A small-molecule ligand and the protein it binds are described below.
Small molecule (SMILES): CNc1nc2c(CC[C@H]3O[C@@H](OC)[C@H](O)[C@@H]3O)c3nc(N)[nH]c(=O)c3cc2[nH]1

Binding-site contacts:
Ligand atom O14 contacts residue GLY232 of chain 2.A at 2.9 Å (h-bond).
Ligand atom N15 contacts residue MET262 of chain 2.A at 3.5 Å (h-bond).
Ligand atom C7 contacts residue ASP104 of chain 2.A at 3.4 Å.
Ligand atom C24 contacts residue ASN72 of chain 2.A at 3.6 Å.
Ligand atom C3 contacts residue TYR108 of chain 2.A at 3.4 Å (hydrophobic).
Ligand atom C11 contacts residue ASP158 of chain 2.A at 3.6 Å.
Ligand atom C11 contacts residue ASP104 of chain 2.A at 3.5 Å.
Ligand atom N18 contacts residue GLY263 of chain 2.A at 3.4 Å.
Ligand atom O14 contacts residue ASP158 of chain 2.A at 3.5 Å (salt-bridge).
Ligand atom N13 contacts residue ASP158 of chain 2.A at 2.7 Å (salt-bridge).
Ligand atom C24 contacts residue ASP104 of chain 2.A at 3.4 Å.
Ligand atom N12 contacts residue ASP104 of chain 2.A at 2.8 Å (salt-bridge).
Ligand atom C4 contacts residue TYR108 of chain 2.A at 3.3 Å (hydrophobic).
Ligand atom N15 contacts residue LEU233 of chain 2.A at 2.8 Å (h-bond).
Ligand atom O14 contacts residue GLY231 of chain 2.A at 3.4 Å.
Ligand atom C5 contacts residue TYR108 of chain 2.A at 3.5 Å (hydrophobic).
Ligand atom N12 contacts residue ASP158 of chain 2.A at 2.9 Å (salt-bridge).
Ligand atom N10 contacts residue MET262 of chain 2.A at 3.3 Å.
Ligand atom O14 contacts residue CYS160 of chain 2.A at 3.4 Å.
Ligand atom N18 contacts residue ALA234 of chain 2.A at 2.9 Å (h-bond).
Ligand atom C26 contacts residue ASN72 of chain 2.A at 3.5 Å.
Ligand atom O21 contacts residue LEU70 of chain 2.A at 3.4 Å.
Ligand atom N16 contacts residue GLY263 of chain 2.A at 3.4 Å.
Ligand atom C17 contacts residue GLY263 of chain 2.A at 3.4 Å.
Ligand atom O25 contacts residue GLN109 of chain 2.A at 3.1 Å (h-bond).
Ligand atom C7 contacts residue TYR108 of chain 2.A at 3.6 Å (hydrophobic).
Ligand atom O21 contacts residue ASN72 of chain 2.A at 3.1 Å (h-bond).
Ligand atom O21 contacts residue THR49 of chain 2.A at 3.4 Å.
Ligand atom C9 contacts residue ASP158 of chain 2.A at 3.6 Å.
Ligand atom N12 contacts residue ILE203 of chain 2.A at 3.6 Å.
Ligand atom C2 contacts residue TYR108 of chain 2.A at 3.6 Å (hydrophobic).
Ligand atom O25 contacts residue ASN72 of chain 2.A at 3.0 Å (h-bond).
Ligand atom O23 contacts residue LEU70 of chain 2.A at 3.3 Å.
Ligand atom C2 contacts residue CYS160 of chain 2.A at 3.6 Å (hydrophobic).
Ligand atom C28 contacts residue GLN109 of chain 2.A at 3.5 Å.
Ligand atom C11 contacts residue MET262 of chain 2.A at 3.5 Å (hydrophobic).
Ligand atom O14 contacts residue GLN205 of chain 2.A at 3.0 Å (h-bond).
Ligand atom O23 contacts residue ASP282 of chain 2.A at 2.9 Å (salt-bridge).
Ligand atom C6 contacts residue ASP104 of chain 2.A at 3.1 Å.
Ligand atom N10 contacts residue ASP104 of chain 2.A at 2.8 Å (salt-bridge).

Sequence of chain 2.A:
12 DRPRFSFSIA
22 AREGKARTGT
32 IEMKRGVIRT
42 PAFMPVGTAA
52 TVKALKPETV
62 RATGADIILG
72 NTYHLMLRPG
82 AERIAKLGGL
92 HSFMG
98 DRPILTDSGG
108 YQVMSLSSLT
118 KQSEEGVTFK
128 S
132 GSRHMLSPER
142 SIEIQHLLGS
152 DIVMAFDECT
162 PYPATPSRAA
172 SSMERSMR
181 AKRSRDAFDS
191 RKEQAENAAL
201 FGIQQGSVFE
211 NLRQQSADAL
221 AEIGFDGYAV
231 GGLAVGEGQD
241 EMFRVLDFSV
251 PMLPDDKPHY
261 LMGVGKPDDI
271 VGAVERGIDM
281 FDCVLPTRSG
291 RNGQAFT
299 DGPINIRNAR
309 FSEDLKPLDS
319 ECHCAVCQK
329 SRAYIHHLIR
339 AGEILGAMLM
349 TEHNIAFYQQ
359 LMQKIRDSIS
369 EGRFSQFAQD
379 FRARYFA